Sequence of chain 1.J:
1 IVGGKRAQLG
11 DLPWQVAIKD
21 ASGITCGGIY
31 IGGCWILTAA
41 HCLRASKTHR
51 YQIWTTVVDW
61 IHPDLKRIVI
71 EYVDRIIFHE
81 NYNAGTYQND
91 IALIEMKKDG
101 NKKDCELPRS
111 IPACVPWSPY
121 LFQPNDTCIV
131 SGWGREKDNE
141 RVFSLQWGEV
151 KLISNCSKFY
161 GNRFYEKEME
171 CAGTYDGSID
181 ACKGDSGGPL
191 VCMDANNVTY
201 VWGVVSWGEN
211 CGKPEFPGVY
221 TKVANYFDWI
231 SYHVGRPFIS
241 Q

Binding-site contacts:
Ligand atom C5 contacts residue ASN197 of chain 1.J at 3.5 Å.
Ligand atom C7 contacts residue ALA195 of chain 1.J at 4.0 Å (hydrophobic).
Ligand atom O7 contacts residue ALA195 of chain 1.J at 3.5 Å (h-bond).
Ligand atom C1 contacts residue ASN197 of chain 1.J at 1.4 Å.
Ligand atom C8 contacts residue ASN196 of chain 1.J at 4.5 Å.
Ligand atom C1 contacts residue ALA195 of chain 1.J at 4.3 Å (hydrophobic).
Ligand atom C8 contacts residue ALA195 of chain 1.J at 4.5 Å (hydrophobic).
Ligand atom C2 contacts residue ASN197 of chain 1.J at 2.2 Å.
Ligand atom O7 contacts residue ASN197 of chain 1.J at 3.9 Å.
Ligand atom C3 contacts residue ASN197 of chain 1.J at 3.6 Å.
Ligand atom C4 contacts residue ASN197 of chain 1.J at 4.0 Å.
Ligand atom O5 contacts residue ASN197 of chain 1.J at 2.1 Å (h-bond).
Ligand atom C6 contacts residue ASN197 of chain 1.J at 4.5 Å.
Ligand atom C7 contacts residue ASN197 of chain 1.J at 3.6 Å.
Ligand atom N2 contacts residue ASN197 of chain 1.J at 2.8 Å (h-bond).

This small molecule binds to this protein.
Small molecule (SMILES): CC(=O)N[C@@H]1[C@@H](O)[C@H](O)[C@@H](CO)O[C@H]1O